Sequence of chain 1.A:
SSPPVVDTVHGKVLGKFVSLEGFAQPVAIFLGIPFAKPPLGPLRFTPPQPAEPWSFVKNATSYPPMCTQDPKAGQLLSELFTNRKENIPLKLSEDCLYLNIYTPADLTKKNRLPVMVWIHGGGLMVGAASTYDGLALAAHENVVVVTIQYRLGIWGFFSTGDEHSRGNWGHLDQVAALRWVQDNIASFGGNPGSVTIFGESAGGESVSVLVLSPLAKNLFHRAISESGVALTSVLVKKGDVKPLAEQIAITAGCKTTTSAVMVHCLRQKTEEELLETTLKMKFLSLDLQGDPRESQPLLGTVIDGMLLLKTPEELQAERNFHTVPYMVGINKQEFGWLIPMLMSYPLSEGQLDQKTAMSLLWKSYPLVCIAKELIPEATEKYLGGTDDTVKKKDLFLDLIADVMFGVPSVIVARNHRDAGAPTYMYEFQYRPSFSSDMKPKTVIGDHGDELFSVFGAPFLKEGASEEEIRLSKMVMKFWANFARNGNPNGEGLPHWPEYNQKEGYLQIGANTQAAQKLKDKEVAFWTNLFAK

Sequence of chain 1.B:
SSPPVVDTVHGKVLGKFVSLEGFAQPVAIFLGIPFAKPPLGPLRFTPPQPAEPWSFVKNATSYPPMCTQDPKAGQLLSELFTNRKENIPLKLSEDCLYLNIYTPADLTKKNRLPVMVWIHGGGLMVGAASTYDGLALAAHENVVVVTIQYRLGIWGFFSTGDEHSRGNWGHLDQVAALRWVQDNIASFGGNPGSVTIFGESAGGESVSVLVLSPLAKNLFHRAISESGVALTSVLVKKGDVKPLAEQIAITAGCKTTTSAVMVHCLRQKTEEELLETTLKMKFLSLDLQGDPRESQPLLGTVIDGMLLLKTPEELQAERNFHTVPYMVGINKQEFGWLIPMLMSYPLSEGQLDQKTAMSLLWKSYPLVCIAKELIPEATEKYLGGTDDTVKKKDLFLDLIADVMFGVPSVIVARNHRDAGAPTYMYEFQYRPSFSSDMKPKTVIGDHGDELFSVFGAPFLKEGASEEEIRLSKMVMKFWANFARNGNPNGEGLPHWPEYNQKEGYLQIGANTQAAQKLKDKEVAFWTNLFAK

This protein binds this small molecule.
Small molecule (SMILES): CC(=O)N[C@H]1[C@H]([C@H](O)[C@H](O)CO)O[C@@](O)(C(=O)O)C[C@@H]1O

Binding-site contacts:
Ligand atom O1A contacts residue VAL59 of chain 1.A at 4.4 Å.
Ligand atom O7 contacts residue LEU33 of chain 1.A at 4.4 Å.
Ligand atom O1A contacts residue ASN61 of chain 1.A at 3.6 Å.
Ligand atom O7 contacts residue THR63 of chain 1.A at 4.1 Å.
Ligand atom O7 contacts residue ALA62 of chain 1.A at 4.5 Å.
Ligand atom C7 contacts residue ASN61 of chain 1.A at 3.5 Å.
Ligand atom O8 contacts residue LYS60 of chain 1.A at 4.2 Å.
Ligand atom C2 contacts residue ASN61 of chain 1.A at 3.8 Å.
Ligand atom N5 contacts residue LYS244 of chain 1.B at 3.6 Å (salt-bridge).
Ligand atom C9 contacts residue SER64 of chain 1.A at 4.2 Å.
Ligand atom C11 contacts residue THR259 of chain 1.B at 4.1 Å.
Ligand atom C8 contacts residue ASN61 of chain 1.A at 3.6 Å.
Ligand atom C9 contacts residue LEU33 of chain 1.A at 3.5 Å (hydrophobic).
Ligand atom C4 contacts residue LYS244 of chain 1.B at 3.6 Å.
Ligand atom O2 contacts residue NAG1 of chain 1.D at 4.0 Å.
Ligand atom C5 contacts residue LYS244 of chain 1.B at 4.2 Å.
Ligand atom C9 contacts residue ALA62 of chain 1.A at 4.3 Å (hydrophobic).
Ligand atom C10 contacts residue LYS244 of chain 1.B at 4.1 Å.
Ligand atom O8 contacts residue GLY34 of chain 1.A at 3.9 Å.
Ligand atom O1B contacts residue ASN61 of chain 1.A at 3.1 Å (h-bond).
Ligand atom O7 contacts residue SER64 of chain 1.A at 3.6 Å.
Ligand atom C9 contacts residue GLY34 of chain 1.A at 2.8 Å.
Ligand atom C3 contacts residue LYS244 of chain 1.B at 3.8 Å.
Ligand atom O9 contacts residue PRO66 of chain 1.A at 4.5 Å.
Ligand atom C8 contacts residue GLY34 of chain 1.A at 3.8 Å.
Ligand atom O7 contacts residue ASN61 of chain 1.A at 2.9 Å (h-bond).
Ligand atom C1 contacts residue ASN61 of chain 1.A at 3.3 Å.
Ligand atom C9 contacts residue ASN61 of chain 1.A at 4.0 Å.
Ligand atom C11 contacts residue LYS244 of chain 1.B at 3.6 Å.
Ligand atom O9 contacts residue SER64 of chain 1.A at 3.4 Å (h-bond).
Ligand atom O10 contacts residue THR259 of chain 1.B at 4.5 Å.
Ligand atom O8 contacts residue TYR100 of chain 1.A at 4.3 Å.
Ligand atom O9 contacts residue GLY34 of chain 1.A at 3.4 Å.
Ligand atom O1B contacts residue LYS60 of chain 1.A at 2.8 Å.
Ligand atom O9 contacts residue LEU33 of chain 1.A at 3.8 Å.
Ligand atom O6 contacts residue ASN61 of chain 1.A at 2.8 Å (h-bond).
Ligand atom O1A contacts residue LYS60 of chain 1.A at 4.0 Å.
Ligand atom C6 contacts residue ASN61 of chain 1.A at 3.8 Å.
Ligand atom O2 contacts residue ASN61 of chain 1.A at 3.0 Å.
Ligand atom C1 contacts residue LYS60 of chain 1.A at 3.9 Å.